Binding-site contacts:
Ligand atom C1 contacts residue LEU419 of chain 1.C at 3.5 Å (hydrophobic).
Ligand atom O6 contacts residue ASN252 of chain 1.D at 3.7 Å.
Ligand atom C13 contacts residue HIS318 of chain 1.C at 3.6 Å.
Ligand atom O6 contacts residue SER250 of chain 1.D at 2.5 Å (h-bond).
Ligand atom C35 contacts residue ALA317 of chain 1.C at 3.2 Å (hydrophobic).
Ligand atom C17 contacts residue SER131 of chain 1.C at 3.5 Å.
Ligand atom C11 contacts residue ASP256 of chain 1.D at 3.5 Å.
Ligand atom C14 contacts residue CYS127 of chain 1.C at 3.3 Å (hydrophobic).
Ligand atom O2 contacts residue CYS127 of chain 1.C at 3.0 Å.
Ligand atom F1 contacts residue SER227 of chain 1.D at 2.8 Å.
Ligand atom O4 contacts residue ASN321 of chain 1.C at 3.2 Å (h-bond).
Ligand atom C35 contacts residue LYS258 of chain 1.D at 3.6 Å.
Ligand atom O7 contacts residue SER250 of chain 1.D at 3.2 Å (h-bond).
Ligand atom C36 contacts residue LYS301 of chain 1.C at 3.3 Å.
Ligand atom C36 contacts residue SER250 of chain 1.D at 3.2 Å.
Ligand atom F1 contacts residue ARG156 of chain 1.D at 2.8 Å.
Ligand atom O1 contacts residue SER131 of chain 1.C at 2.8 Å (h-bond).
Ligand atom C22 contacts residue ALA422 of chain 1.C at 3.4 Å (hydrophobic).
Ligand atom C30 contacts residue ARG156 of chain 1.D at 3.4 Å.
Ligand atom O3 contacts residue ARG156 of chain 1.D at 3.0 Å (salt-bridge).
Ligand atom O6 contacts residue LYS258 of chain 1.D at 3.0 Å (salt-bridge).
Ligand atom C36 contacts residue LYS258 of chain 1.D at 3.4 Å.
Ligand atom F1 contacts residue VAL249 of chain 1.D at 3.3 Å.
Ligand atom C30 contacts residue VAL249 of chain 1.D at 3.6 Å (hydrophobic).
Ligand atom O6 contacts residue ARG156 of chain 1.D at 3.5 Å (salt-bridge).
Ligand atom C28 contacts residue ALA422 of chain 1.C at 3.5 Å (hydrophobic).
Ligand atom O6 contacts residue LYS301 of chain 1.C at 3.4 Å (salt-bridge).
Ligand atom C36 contacts residue ALA317 of chain 1.C at 3.7 Å (hydrophobic).
Ligand atom C15 contacts residue SER227 of chain 1.D at 3.4 Å.
Ligand atom C10 contacts residue ASP256 of chain 1.D at 3.4 Å.
Ligand atom O3 contacts residue ASP256 of chain 1.D at 2.6 Å (salt-bridge).
Ligand atom O4 contacts residue LYS257 of chain 1.D at 3.0 Å (salt-bridge).
Ligand atom C20 contacts residue ARG134 of chain 1.C at 3.6 Å.
Ligand atom C24 contacts residue ARG156 of chain 1.D at 3.5 Å.
Ligand atom C14 contacts residue GLY126 of chain 1.C at 3.7 Å.
Ligand atom O4 contacts residue GLU125 of chain 1.C at 2.6 Å (salt-bridge).
Ligand atom C7 contacts residue GLU125 of chain 1.C at 3.6 Å.
Ligand atom C30 contacts residue SER227 of chain 1.D at 3.5 Å.
Ligand atom O7 contacts residue LYS301 of chain 1.C at 2.6 Å (salt-bridge).
Ligand atom C2 contacts residue LEU419 of chain 1.C at 3.6 Å (hydrophobic).

Sequence of chain 1.C:
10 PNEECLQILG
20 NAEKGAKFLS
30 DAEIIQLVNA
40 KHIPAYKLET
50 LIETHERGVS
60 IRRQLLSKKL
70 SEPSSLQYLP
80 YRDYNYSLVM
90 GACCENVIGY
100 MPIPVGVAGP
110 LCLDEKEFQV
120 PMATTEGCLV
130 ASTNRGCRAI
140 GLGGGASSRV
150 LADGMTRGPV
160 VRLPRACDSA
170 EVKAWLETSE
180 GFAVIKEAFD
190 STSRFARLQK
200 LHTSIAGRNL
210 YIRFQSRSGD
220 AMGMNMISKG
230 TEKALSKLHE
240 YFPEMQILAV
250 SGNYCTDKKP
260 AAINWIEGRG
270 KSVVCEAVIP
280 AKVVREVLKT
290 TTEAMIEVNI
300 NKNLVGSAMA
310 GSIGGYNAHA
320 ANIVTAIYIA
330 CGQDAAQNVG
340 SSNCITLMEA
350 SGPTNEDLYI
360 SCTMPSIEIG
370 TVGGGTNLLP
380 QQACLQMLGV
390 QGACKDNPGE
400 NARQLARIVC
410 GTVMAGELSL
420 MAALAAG

This protein binds this small molecule.
Small molecule (SMILES): CC(C)c1c(C(=O)Nc2ccccc2O)c(-c2ccccc2)c(-c2ccc(F)cc2)n1CC[C@@H](O)C[C@@H](O)CC(=O)O

Sequence of chain 1.D:
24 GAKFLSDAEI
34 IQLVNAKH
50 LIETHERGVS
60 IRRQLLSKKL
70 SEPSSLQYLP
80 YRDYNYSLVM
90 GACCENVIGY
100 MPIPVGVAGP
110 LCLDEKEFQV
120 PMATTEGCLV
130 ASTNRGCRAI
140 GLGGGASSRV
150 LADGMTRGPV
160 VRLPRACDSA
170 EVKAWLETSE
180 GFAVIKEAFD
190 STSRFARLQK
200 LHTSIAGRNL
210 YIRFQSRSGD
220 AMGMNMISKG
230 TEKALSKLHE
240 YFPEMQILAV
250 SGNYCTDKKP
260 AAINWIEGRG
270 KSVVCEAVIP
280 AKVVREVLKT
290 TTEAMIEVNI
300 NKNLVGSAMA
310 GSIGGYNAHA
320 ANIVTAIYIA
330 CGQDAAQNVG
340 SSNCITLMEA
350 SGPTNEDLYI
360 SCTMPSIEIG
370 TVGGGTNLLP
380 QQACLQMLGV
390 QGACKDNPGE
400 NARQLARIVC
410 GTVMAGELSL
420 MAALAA